Binding-site contacts:
Ligand atom P2 contacts residue THR429 of chain 1.B at 3.5 Å.
Ligand atom O1P contacts residue TRP479 of chain 1.B at 3.0 Å (h-bond).
Ligand atom O1 contacts residue GLY515 of chain 1.B at 3.4 Å (h-bond).
Ligand atom O6P contacts residue THR429 of chain 1.B at 2.3 Å (h-bond).
Ligand atom O6 contacts residue SER516 of chain 1.B at 3.5 Å.
Ligand atom O5P contacts residue THR431 of chain 1.B at 3.6 Å.
Ligand atom O4 contacts residue GLY517 of chain 1.B at 3.3 Å (h-bond).
Ligand atom O3 contacts residue GLY511 of chain 1.B at 3.0 Å.
Ligand atom O5P contacts residue SER516 of chain 1.B at 2.8 Å (h-bond).
Ligand atom O3P contacts residue GLY515 of chain 1.B at 2.8 Å (h-bond).
Ligand atom O4P contacts residue THR430 of chain 1.B at 3.1 Å (h-bond).
Ligand atom O5 contacts residue THR430 of chain 1.B at 3.6 Å.
Ligand atom C6 contacts residue THR519 of chain 1.B at 3.7 Å.
Ligand atom O6 contacts residue GLY517 of chain 1.B at 3.6 Å.
Ligand atom O4P contacts residue THR431 of chain 1.B at 2.5 Å (h-bond).
Ligand atom O5P contacts residue SER434 of chain 1.B at 3.6 Å.
Ligand atom O5P contacts residue GLY517 of chain 1.B at 3.6 Å.
Ligand atom P2 contacts residue SER516 of chain 1.B at 3.3 Å.
Ligand atom O4 contacts residue TYR518 of chain 1.B at 2.9 Å (h-bond).
Ligand atom C4 contacts residue GLY515 of chain 1.B at 3.1 Å.
Ligand atom O1 contacts residue THR430 of chain 1.B at 3.6 Å (h-bond).
Ligand atom P1 contacts residue GLY515 of chain 1.B at 3.5 Å.
Ligand atom C6 contacts residue THR430 of chain 1.B at 3.6 Å.
Ligand atom C5 contacts residue GLY515 of chain 1.B at 3.5 Å.
Ligand atom O2P contacts residue THR430 of chain 1.B at 3.7 Å.
Ligand atom O2 contacts residue GLY511 of chain 1.B at 3.7 Å.
Ligand atom O1P contacts residue ARG486 of chain 1.B at 3.0 Å (salt-bridge).
Ligand atom O6P contacts residue SER434 of chain 1.B at 2.7 Å (h-bond).
Ligand atom O2P contacts residue ARG486 of chain 1.B at 3.0 Å (salt-bridge).
Ligand atom P2 contacts residue SER434 of chain 1.B at 3.6 Å.
Ligand atom O4 contacts residue GLY515 of chain 1.B at 2.1 Å (h-bond).
Ligand atom P2 contacts residue THR431 of chain 1.B at 3.6 Å.
Ligand atom O3P contacts residue THR430 of chain 1.B at 3.6 Å.
Ligand atom O3 contacts residue ARG513 of chain 1.B at 3.4 Å (salt-bridge).
Ligand atom O4P contacts residue THR429 of chain 1.B at 3.6 Å (h-bond).
Ligand atom O4P contacts residue SER516 of chain 1.B at 3.1 Å (h-bond).
Ligand atom O4P contacts residue GLY432 of chain 1.B at 3.7 Å.
Ligand atom C3 contacts residue GLY515 of chain 1.B at 3.2 Å.
Ligand atom O4 contacts residue THR519 of chain 1.B at 3.6 Å.
Ligand atom O4 contacts residue SER516 of chain 1.B at 3.5 Å.

The protein below binds the small molecule below.
Small molecule (SMILES): O=P(O)(O)OC[C@H]1O[C@](O)(COP(=O)(O)O)[C@@H](O)[C@@H]1O

Sequence of chain 1.B:
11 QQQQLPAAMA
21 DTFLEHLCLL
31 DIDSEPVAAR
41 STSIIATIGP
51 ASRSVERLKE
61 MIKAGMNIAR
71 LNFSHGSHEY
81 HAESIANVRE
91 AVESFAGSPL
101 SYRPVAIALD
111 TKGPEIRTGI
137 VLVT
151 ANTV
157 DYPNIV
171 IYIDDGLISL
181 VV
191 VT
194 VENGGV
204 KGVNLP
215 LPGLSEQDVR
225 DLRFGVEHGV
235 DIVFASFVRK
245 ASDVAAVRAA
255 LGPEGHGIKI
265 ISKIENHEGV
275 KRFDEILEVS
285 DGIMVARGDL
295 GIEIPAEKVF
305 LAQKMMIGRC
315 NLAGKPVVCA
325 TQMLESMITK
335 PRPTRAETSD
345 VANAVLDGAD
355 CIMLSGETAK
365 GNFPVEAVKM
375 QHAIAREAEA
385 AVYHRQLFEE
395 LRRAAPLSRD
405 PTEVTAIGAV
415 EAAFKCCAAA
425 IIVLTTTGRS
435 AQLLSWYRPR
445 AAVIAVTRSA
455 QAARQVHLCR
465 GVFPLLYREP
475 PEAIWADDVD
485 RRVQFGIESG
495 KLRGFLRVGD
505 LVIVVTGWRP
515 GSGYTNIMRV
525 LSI